Binding-site contacts:
Ligand atom C1 contacts residue HIS171 of chain 1.A at 4.1 Å.
Ligand atom C7 contacts residue LEU243 of chain 1.A at 4.2 Å (hydrophobic).
Ligand atom C4 contacts residue ARG312 of chain 1.A at 4.2 Å.
Ligand atom C4 contacts residue TYR223 of chain 1.A at 4.3 Å (hydrophobic).
Ligand atom C3 contacts residue LEU243 of chain 1.A at 3.8 Å (hydrophobic).
Ligand atom C9 contacts residue THR225 of chain 1.A at 4.1 Å.
Ligand atom C7 contacts residue ALA219 of chain 1.A at 3.8 Å (hydrophobic).
Ligand atom C2 contacts residue ARG312 of chain 1.A at 3.8 Å.
Ligand atom O2S contacts residue ASP173 of chain 1.A at 3.9 Å.
Ligand atom C12 contacts residue PHE645 of chain 1.A at 4.0 Å (hydrophobic).
Ligand atom C3 contacts residue TYR223 of chain 1.A at 3.9 Å (hydrophobic).
Ligand atom C11 contacts residue THR220 of chain 1.A at 4.1 Å.
Ligand atom C2 contacts residue ASP173 of chain 1.A at 4.0 Å.
Ligand atom C9 contacts residue TYR223 of chain 1.A at 3.7 Å (hydrophobic).
Ligand atom C11 contacts residue MET216 of chain 1.A at 3.3 Å (hydrophobic).
Ligand atom C2 contacts residue TYR223 of chain 1.A at 3.5 Å (hydrophobic).
Ligand atom O2S contacts residue ARG312 of chain 1.A at 4.3 Å.
Ligand atom C6 contacts residue TYR223 of chain 1.A at 4.3 Å (hydrophobic).
Ligand atom C8 contacts residue TYR223 of chain 1.A at 3.9 Å (hydrophobic).
Ligand atom C12 contacts residue MET216 of chain 1.A at 3.7 Å (hydrophobic).
Ligand atom C5 contacts residue LEU243 of chain 1.A at 3.9 Å (hydrophobic).
Ligand atom C8 contacts residue LEU243 of chain 1.A at 3.7 Å (hydrophobic).
Ligand atom C5 contacts residue ARG312 of chain 1.A at 3.5 Å.
Ligand atom C10 contacts residue THR225 of chain 1.A at 3.9 Å.
Ligand atom C9 contacts residue ALA219 of chain 1.A at 3.8 Å (hydrophobic).
Ligand atom C3 contacts residue ASP173 of chain 1.A at 4.4 Å.
Ligand atom C11 contacts residue ALA219 of chain 1.A at 4.1 Å (hydrophobic).
Ligand atom O2S contacts residue HIS171 of chain 1.A at 3.7 Å.
Ligand atom C4 contacts residue LEU243 of chain 1.A at 4.1 Å (hydrophobic).
Ligand atom C1 contacts residue ASP173 of chain 1.A at 3.2 Å.
Ligand atom C6 contacts residue LEU243 of chain 1.A at 3.9 Å (hydrophobic).
Ligand atom C8 contacts residue ALA219 of chain 1.A at 4.5 Å (hydrophobic).
Ligand atom C5 contacts residue TYR223 of chain 1.A at 3.5 Å (hydrophobic).
Ligand atom C7 contacts residue TYR223 of chain 1.A at 3.5 Å (hydrophobic).

The protein below binds the small molecule below.
Small molecule (SMILES): CCCCCCCCCCCCO

Sequence of chain 1.A:
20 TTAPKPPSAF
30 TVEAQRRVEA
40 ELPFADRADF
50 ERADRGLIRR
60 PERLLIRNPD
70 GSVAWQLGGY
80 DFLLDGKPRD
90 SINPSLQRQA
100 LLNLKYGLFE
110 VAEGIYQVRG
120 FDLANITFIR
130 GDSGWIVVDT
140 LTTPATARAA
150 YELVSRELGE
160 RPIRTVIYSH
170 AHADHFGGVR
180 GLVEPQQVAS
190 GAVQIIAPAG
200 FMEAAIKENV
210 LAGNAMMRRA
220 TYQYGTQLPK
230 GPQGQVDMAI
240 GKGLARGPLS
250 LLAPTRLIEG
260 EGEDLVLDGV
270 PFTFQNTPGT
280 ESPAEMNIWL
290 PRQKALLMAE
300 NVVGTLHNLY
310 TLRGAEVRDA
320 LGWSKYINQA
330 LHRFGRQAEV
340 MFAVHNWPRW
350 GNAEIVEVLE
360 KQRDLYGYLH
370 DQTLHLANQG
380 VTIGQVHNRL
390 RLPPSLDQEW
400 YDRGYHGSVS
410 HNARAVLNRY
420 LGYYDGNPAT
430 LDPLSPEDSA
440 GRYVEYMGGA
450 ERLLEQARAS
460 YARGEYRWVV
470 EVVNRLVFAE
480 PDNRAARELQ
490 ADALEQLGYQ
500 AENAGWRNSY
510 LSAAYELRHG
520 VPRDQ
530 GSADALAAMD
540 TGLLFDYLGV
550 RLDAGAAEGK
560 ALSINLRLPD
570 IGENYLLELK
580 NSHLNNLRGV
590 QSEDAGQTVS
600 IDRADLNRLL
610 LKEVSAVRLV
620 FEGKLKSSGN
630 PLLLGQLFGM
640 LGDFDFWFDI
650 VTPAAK